Sequence of chain 1.A:
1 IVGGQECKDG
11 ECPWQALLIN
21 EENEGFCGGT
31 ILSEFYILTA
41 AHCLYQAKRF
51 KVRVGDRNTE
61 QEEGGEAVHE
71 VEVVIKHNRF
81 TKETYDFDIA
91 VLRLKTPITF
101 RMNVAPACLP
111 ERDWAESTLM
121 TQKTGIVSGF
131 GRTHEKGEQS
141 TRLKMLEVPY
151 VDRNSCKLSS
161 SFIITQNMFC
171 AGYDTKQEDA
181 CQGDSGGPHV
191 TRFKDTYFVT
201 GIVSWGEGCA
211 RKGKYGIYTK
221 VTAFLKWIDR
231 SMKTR

The small molecule below binds the protein below.
Small molecule (SMILES): O=C(CN1C[C@H](NC(=O)c2ccc(Cl)s2)[C@@H](F)C1)Nc1ccc(-n2ccccc2=O)cc1F

Binding-site contacts:
Ligand atom C2 contacts residue GLY206 of chain 1.A at 3.6 Å.
Ligand atom C11 contacts residue TRP205 of chain 1.A at 3.7 Å (hydrophobic).
Ligand atom C21 contacts residue TRP205 of chain 1.A at 3.4 Å (hydrophobic).
Ligand atom C13 contacts residue GLY208 of chain 1.A at 3.5 Å.
Ligand atom C10 contacts residue ALA180 of chain 1.A at 3.7 Å (hydrophobic).
Ligand atom N4 contacts residue GLY206 of chain 1.A at 3.7 Å.
Ligand atom C17 contacts residue TRP205 of chain 1.A at 3.6 Å (hydrophobic).
Ligand atom C30 contacts residue THR84 of chain 1.A at 3.4 Å.
Ligand atom C19 contacts residue ALA180 of chain 1.A at 3.4 Å (hydrophobic).
Ligand atom C26 contacts residue TRP205 of chain 1.A at 3.5 Å (hydrophobic).
Ligand atom N15 contacts residue GLY206 of chain 1.A at 2.8 Å (h-bond).
Ligand atom S3 contacts residue TRP205 of chain 1.A at 3.5 Å.
Ligand atom N7 contacts residue GLY208 of chain 1.A at 3.1 Å (h-bond).
Ligand atom C12 contacts residue CYS209 of chain 1.A at 3.5 Å (hydrophobic).
Ligand atom C8 contacts residue TYR85 of chain 1.A at 3.7 Å (hydrophobic).
Ligand atom C30 contacts residue GLU83 of chain 1.A at 3.7 Å.
Ligand atom C29 contacts residue PHE162 of chain 1.A at 3.5 Å (hydrophobic).
Ligand atom C16 contacts residue GLY206 of chain 1.A at 3.2 Å.
Ligand atom F32 contacts residue CYS209 of chain 1.A at 3.1 Å.
Ligand atom CL1 contacts residue ILE217 of chain 1.A at 3.5 Å.
Ligand atom S3 contacts residue VAL203 of chain 1.A at 3.6 Å.
Ligand atom C19 contacts residue ASP179 of chain 1.A at 3.4 Å.
Ligand atom F32 contacts residue GLN182 of chain 1.A at 3.4 Å.
Ligand atom C29 contacts residue THR84 of chain 1.A at 3.5 Å.
Ligand atom C26 contacts residue PHE162 of chain 1.A at 3.6 Å (hydrophobic).
Ligand atom C13 contacts residue ALA180 of chain 1.A at 3.2 Å (hydrophobic).
Ligand atom C23 contacts residue GLU83 of chain 1.A at 3.6 Å.
Ligand atom F33 contacts residue TRP205 of chain 1.A at 3.8 Å.
Ligand atom CL1 contacts residue TYR218 of chain 1.A at 3.4 Å.
Ligand atom C13 contacts residue GLY206 of chain 1.A at 3.7 Å.
Ligand atom C6 contacts residue GLN182 of chain 1.A at 3.8 Å.
Ligand atom F32 contacts residue CYS181 of chain 1.A at 3.7 Å.
Ligand atom C9 contacts residue TRP205 of chain 1.A at 3.7 Å (hydrophobic).
Ligand atom N7 contacts residue CYS209 of chain 1.A at 3.7 Å.
Ligand atom CL1 contacts residue GLY216 of chain 1.A at 3.6 Å.
Ligand atom F33 contacts residue TYR85 of chain 1.A at 3.5 Å.
Ligand atom C28 contacts residue GLY206 of chain 1.A at 3.3 Å.
Ligand atom C10 contacts residue TRP205 of chain 1.A at 3.5 Å (hydrophobic).
Ligand atom C11 contacts residue TYR85 of chain 1.A at 3.7 Å (hydrophobic).
Ligand atom C12 contacts residue GLY208 of chain 1.A at 3.5 Å.